A small-molecule ligand and the protein it binds are described below.
Small molecule (SMILES): CC(=O)N[C@@H]1[C@@H](O)[C@H](O)[C@@H](CO)O[C@H]1O

Binding-site contacts:
Ligand atom C4 contacts residue ASN654 of chain 1.B at 4.2 Å.
Ligand atom N2 contacts residue ASN654 of chain 1.B at 2.9 Å (h-bond).
Ligand atom O5 contacts residue ASN654 of chain 1.B at 2.4 Å (h-bond).
Ligand atom C3 contacts residue ASN654 of chain 1.B at 3.8 Å.
Ligand atom C8 contacts residue ASN654 of chain 1.B at 4.3 Å.
Ligand atom C2 contacts residue ASN654 of chain 1.B at 2.5 Å.
Ligand atom O7 contacts residue ASN654 of chain 1.B at 3.0 Å (h-bond).
Ligand atom C1 contacts residue ASN654 of chain 1.B at 1.4 Å.
Ligand atom C7 contacts residue ASN654 of chain 1.B at 3.1 Å.
Ligand atom C8 contacts residue TYR652 of chain 1.B at 4.1 Å (hydrophobic).
Ligand atom C5 contacts residue ASN654 of chain 1.B at 3.7 Å.

Sequence of chain 1.B:
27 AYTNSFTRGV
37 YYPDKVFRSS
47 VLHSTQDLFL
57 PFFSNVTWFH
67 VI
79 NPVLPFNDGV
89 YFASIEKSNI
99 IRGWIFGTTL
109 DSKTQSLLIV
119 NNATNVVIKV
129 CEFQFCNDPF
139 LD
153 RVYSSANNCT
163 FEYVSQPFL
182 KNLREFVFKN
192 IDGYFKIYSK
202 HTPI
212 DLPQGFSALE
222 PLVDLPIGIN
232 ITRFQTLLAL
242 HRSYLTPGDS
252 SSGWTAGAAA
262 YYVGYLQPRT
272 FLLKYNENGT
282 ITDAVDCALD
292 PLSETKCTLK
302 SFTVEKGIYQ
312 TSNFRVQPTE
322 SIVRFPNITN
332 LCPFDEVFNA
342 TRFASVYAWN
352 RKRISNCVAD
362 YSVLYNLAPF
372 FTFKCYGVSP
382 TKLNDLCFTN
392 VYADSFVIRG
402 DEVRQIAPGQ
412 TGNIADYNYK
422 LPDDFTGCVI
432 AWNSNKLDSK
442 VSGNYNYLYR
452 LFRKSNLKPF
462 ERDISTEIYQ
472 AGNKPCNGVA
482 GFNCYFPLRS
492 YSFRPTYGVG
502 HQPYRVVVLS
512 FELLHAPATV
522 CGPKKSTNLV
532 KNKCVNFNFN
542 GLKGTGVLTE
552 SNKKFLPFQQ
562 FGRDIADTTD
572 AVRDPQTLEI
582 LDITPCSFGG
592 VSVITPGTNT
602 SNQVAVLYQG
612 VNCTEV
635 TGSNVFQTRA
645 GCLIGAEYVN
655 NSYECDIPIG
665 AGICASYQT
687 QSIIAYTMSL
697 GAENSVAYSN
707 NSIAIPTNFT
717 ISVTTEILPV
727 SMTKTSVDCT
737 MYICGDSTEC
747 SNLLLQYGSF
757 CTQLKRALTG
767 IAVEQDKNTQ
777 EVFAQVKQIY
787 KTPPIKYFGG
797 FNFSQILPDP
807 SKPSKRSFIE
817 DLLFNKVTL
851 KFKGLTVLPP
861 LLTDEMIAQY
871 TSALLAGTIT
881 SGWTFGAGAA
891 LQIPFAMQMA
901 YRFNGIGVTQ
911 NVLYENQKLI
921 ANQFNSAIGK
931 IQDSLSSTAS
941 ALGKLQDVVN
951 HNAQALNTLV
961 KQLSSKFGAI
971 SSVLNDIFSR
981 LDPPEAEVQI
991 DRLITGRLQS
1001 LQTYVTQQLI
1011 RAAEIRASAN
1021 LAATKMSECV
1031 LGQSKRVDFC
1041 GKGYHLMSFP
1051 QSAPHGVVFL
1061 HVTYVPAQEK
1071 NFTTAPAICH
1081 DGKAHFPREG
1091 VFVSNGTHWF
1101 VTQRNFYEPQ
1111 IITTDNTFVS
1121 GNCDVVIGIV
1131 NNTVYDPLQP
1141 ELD